This protein binds this small molecule.
Small molecule (SMILES): O=P(O)(O)OC[C@H]1O[C@](O)(COP(=O)(O)O)[C@@H](O)[C@@H]1O

Sequence of chain 1.C:
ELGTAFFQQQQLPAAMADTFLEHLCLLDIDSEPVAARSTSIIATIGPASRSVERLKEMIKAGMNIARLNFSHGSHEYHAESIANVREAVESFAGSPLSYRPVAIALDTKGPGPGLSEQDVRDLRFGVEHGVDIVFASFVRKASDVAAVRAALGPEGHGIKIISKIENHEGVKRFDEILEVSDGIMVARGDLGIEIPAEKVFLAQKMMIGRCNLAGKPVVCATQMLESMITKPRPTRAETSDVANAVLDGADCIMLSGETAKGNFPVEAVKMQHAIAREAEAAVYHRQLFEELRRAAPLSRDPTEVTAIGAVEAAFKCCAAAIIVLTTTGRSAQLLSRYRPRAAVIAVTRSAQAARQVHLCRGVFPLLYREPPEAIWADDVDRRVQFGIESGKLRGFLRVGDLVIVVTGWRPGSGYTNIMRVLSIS

Binding-site contacts:
Ligand atom C6 contacts residue SER353 of chain 1.C at 3.6 Å.
Ligand atom C6 contacts residue THR438 of chain 1.C at 3.5 Å.
Ligand atom O6 contacts residue THR349 of chain 1.C at 3.2 Å (h-bond).
Ligand atom C4 contacts residue GLY434 of chain 1.C at 3.5 Å.
Ligand atom O4 contacts residue TYR437 of chain 1.C at 2.8 Å (h-bond).
Ligand atom O5 contacts residue LEU347 of chain 1.C at 3.7 Å.
Ligand atom P2 contacts residue SER435 of chain 1.C at 3.4 Å.
Ligand atom P2 contacts residue SER353 of chain 1.C at 3.5 Å.
Ligand atom O3 contacts residue ARG432 of chain 1.C at 2.5 Å (salt-bridge).
Ligand atom O1P contacts residue TRP398 of chain 1.C at 2.7 Å (h-bond).
Ligand atom P2 contacts residue THR348 of chain 1.C at 3.5 Å.
Ligand atom O5P contacts residue SER435 of chain 1.C at 2.6 Å (h-bond).
Ligand atom O1P contacts residue ARG405 of chain 1.C at 2.8 Å (salt-bridge).
Ligand atom C3 contacts residue ARG432 of chain 1.C at 3.3 Å.
Ligand atom O5P contacts residue THR348 of chain 1.C at 3.7 Å.
Ligand atom P1 contacts residue ARG405 of chain 1.C at 3.8 Å.
Ligand atom O4P contacts residue SER353 of chain 1.C at 2.6 Å (h-bond).
Ligand atom O1 contacts residue GLY434 of chain 1.C at 3.6 Å.
Ligand atom O3 contacts residue GLY430 of chain 1.C at 3.2 Å.
Ligand atom C3 contacts residue GLY434 of chain 1.C at 3.5 Å.
Ligand atom O6P contacts residue GLY436 of chain 1.C at 3.0 Å (h-bond).
Ligand atom C6 contacts residue LEU347 of chain 1.C at 3.5 Å (hydrophobic).
Ligand atom O5P contacts residue THR349 of chain 1.C at 3.4 Å (h-bond).
Ligand atom O6P contacts residue SER353 of chain 1.C at 3.6 Å (h-bond).
Ligand atom O5P contacts residue THR350 of chain 1.C at 2.6 Å (h-bond).
Ligand atom O3P contacts residue GLY434 of chain 1.C at 2.7 Å (h-bond).
Ligand atom O2 contacts residue LEU347 of chain 1.C at 3.7 Å.
Ligand atom O4 contacts residue THR438 of chain 1.C at 3.4 Å (h-bond).
Ligand atom O6P contacts residue SER435 of chain 1.C at 3.2 Å (h-bond).
Ligand atom P1 contacts residue GLY434 of chain 1.C at 3.7 Å.
Ligand atom O3P contacts residue PRO433 of chain 1.C at 3.5 Å.
Ligand atom O2 contacts residue GLY430 of chain 1.C at 3.3 Å (h-bond).
Ligand atom C5 contacts residue GLY434 of chain 1.C at 3.6 Å.
Ligand atom O4 contacts residue GLY436 of chain 1.C at 3.7 Å.
Ligand atom O4P contacts residue ARG352 of chain 1.C at 3.7 Å.
Ligand atom O4 contacts residue GLY434 of chain 1.C at 2.8 Å (h-bond).
Ligand atom O6 contacts residue THR348 of chain 1.C at 3.6 Å.
Ligand atom P2 contacts residue THR349 of chain 1.C at 3.8 Å.
Ligand atom O4P contacts residue THR348 of chain 1.C at 2.5 Å (h-bond).
Ligand atom O2P contacts residue ARG405 of chain 1.C at 2.7 Å (salt-bridge).